This protein binds this small molecule.
Small molecule (SMILES): OC[C@@]1(O)OC[C@H](O)[C@@H]1O

Binding-site contacts:
Ligand atom C1 contacts residue ASP47 of chain 2.A at 4.5 Å.
Ligand atom O1 contacts residue VAL45 of chain 2.A at 4.4 Å.
Ligand atom C1 contacts residue VAL45 of chain 2.A at 3.6 Å (hydrophobic).
Ligand atom O2 contacts residue ASP23 of chain 2.A at 3.9 Å.
Ligand atom O5 contacts residue ASP23 of chain 2.A at 4.3 Å.
Ligand atom O3 contacts residue ARG27 of chain 2.A at 3.3 Å (salt-bridge).
Ligand atom O5 contacts residue TYR22 of chain 2.A at 4.2 Å.
Ligand atom C5 contacts residue ASP47 of chain 2.A at 3.2 Å.
Ligand atom O5 contacts residue ARG19 of chain 2.A at 3.8 Å.
Ligand atom C2 contacts residue VAL45 of chain 2.A at 3.9 Å (hydrophobic).
Ligand atom O4 contacts residue ASP23 of chain 2.A at 3.0 Å (salt-bridge).
Ligand atom C5 contacts residue ARG19 of chain 2.A at 4.2 Å.
Ligand atom O2 contacts residue ARG19 of chain 2.A at 3.7 Å.
Ligand atom C3 contacts residue ARG27 of chain 2.A at 4.5 Å.
Ligand atom C5 contacts residue TYR22 of chain 2.A at 3.3 Å (hydrophobic).
Ligand atom C4 contacts residue ASN46 of chain 2.A at 4.4 Å.
Ligand atom O4 contacts residue VAL26 of chain 2.A at 4.4 Å.
Ligand atom C4 contacts residue VAL45 of chain 2.A at 3.7 Å (hydrophobic).
Ligand atom C2 contacts residue ASP47 of chain 2.A at 3.9 Å.
Ligand atom C5 contacts residue ASP23 of chain 2.A at 3.9 Å.
Ligand atom C4 contacts residue VAL26 of chain 2.A at 4.2 Å (hydrophobic).
Ligand atom C1 contacts residue ASN46 of chain 2.A at 4.3 Å.
Ligand atom O4 contacts residue ARG27 of chain 2.A at 3.6 Å.
Ligand atom O3 contacts residue ASP23 of chain 2.A at 4.5 Å.
Ligand atom C2 contacts residue ARG19 of chain 2.A at 4.4 Å.
Ligand atom O5 contacts residue ASP47 of chain 2.A at 2.7 Å (salt-bridge).
Ligand atom C4 contacts residue ASP23 of chain 2.A at 4.0 Å.
Ligand atom O2 contacts residue ASP47 of chain 2.A at 4.2 Å.
Ligand atom C5 contacts residue ASN46 of chain 2.A at 3.4 Å.
Ligand atom O5 contacts residue ASN46 of chain 2.A at 3.6 Å.
Ligand atom C5 contacts residue VAL45 of chain 2.A at 4.1 Å (hydrophobic).
Ligand atom O4 contacts residue TYR22 of chain 2.A at 4.4 Å.
Ligand atom C3 contacts residue VAL45 of chain 2.A at 3.5 Å (hydrophobic).
Ligand atom O1 contacts residue ASP47 of chain 2.A at 3.8 Å.
Ligand atom O1 contacts residue ASN46 of chain 2.A at 4.3 Å.
Ligand atom O2 contacts residue ARG27 of chain 2.A at 4.3 Å.
Ligand atom O5 contacts residue VAL45 of chain 2.A at 4.1 Å.
Ligand atom C4 contacts residue TYR22 of chain 2.A at 4.4 Å (hydrophobic).

Sequence of chain 2.A:
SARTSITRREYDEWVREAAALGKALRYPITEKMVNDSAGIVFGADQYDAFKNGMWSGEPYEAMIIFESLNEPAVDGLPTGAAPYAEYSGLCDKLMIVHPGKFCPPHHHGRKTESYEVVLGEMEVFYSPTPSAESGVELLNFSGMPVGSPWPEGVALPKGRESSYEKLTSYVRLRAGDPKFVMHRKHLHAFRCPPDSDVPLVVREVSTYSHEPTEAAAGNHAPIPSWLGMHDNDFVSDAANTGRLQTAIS